Binding-site contacts:
Ligand atom NAA contacts residue ILE266 of chain 1.C at 4.1 Å.
Ligand atom NAB contacts residue LEU321 of chain 1.C at 4.1 Å.
Ligand atom NAA contacts residue ALA214 of chain 1.C at 3.9 Å.
Ligand atom CAJ contacts residue LEU193 of chain 1.C at 4.3 Å (hydrophobic).
Ligand atom NAB contacts residue MET267 of chain 1.C at 3.9 Å.
Ligand atom CAN contacts residue VAL201 of chain 1.C at 4.3 Å (hydrophobic).
Ligand atom CAL contacts residue MET267 of chain 1.C at 3.4 Å (hydrophobic).
Ligand atom CAQ contacts residue LEU193 of chain 1.C at 3.7 Å (hydrophobic).
Ligand atom CAM contacts residue LEU321 of chain 1.C at 3.9 Å (hydrophobic).
Ligand atom CAJ contacts residue ARG191 of chain 1.C at 4.3 Å.
Ligand atom CAO contacts residue LEU321 of chain 1.C at 4.2 Å (hydrophobic).
Ligand atom OAT contacts residue LEU193 of chain 1.C at 3.8 Å.
Ligand atom CAL contacts residue LEU193 of chain 1.C at 4.0 Å (hydrophobic).
Ligand atom NAB contacts residue ILE266 of chain 1.C at 3.9 Å.
Ligand atom CAO contacts residue VAL201 of chain 1.C at 4.2 Å (hydrophobic).
Ligand atom CAJ contacts residue MET267 of chain 1.C at 3.5 Å (hydrophobic).
Ligand atom OAS contacts residue ILE266 of chain 1.C at 4.3 Å.
Ligand atom CAM contacts residue THR265 of chain 1.C at 4.1 Å.
Ligand atom CAP contacts residue LEU193 of chain 1.C at 4.2 Å (hydrophobic).
Ligand atom NAA contacts residue MET267 of chain 1.C at 3.2 Å (h-bond).
Ligand atom CAI contacts residue LEU193 of chain 1.C at 3.9 Å (hydrophobic).
Ligand atom CAM contacts residue MET267 of chain 1.C at 4.0 Å (hydrophobic).
Ligand atom CAM contacts residue ALA214 of chain 1.C at 3.7 Å (hydrophobic).
Ligand atom CAH contacts residue MET267 of chain 1.C at 4.3 Å (hydrophobic).
Ligand atom CAR contacts residue LEU321 of chain 1.C at 3.9 Å (hydrophobic).
Ligand atom NAB contacts residue ALA214 of chain 1.C at 3.3 Å.
Ligand atom CAK contacts residue ARG191 of chain 1.C at 3.9 Å.
Ligand atom OAV contacts residue VAL201 of chain 1.C at 4.2 Å.
Ligand atom OAS contacts residue LEU193 of chain 1.C at 4.1 Å.
Ligand atom CAK contacts residue ASN268 of chain 1.C at 3.9 Å.
Ligand atom CAJ contacts residue ASN268 of chain 1.C at 3.7 Å.
Ligand atom NAB contacts residue THR265 of chain 1.C at 2.7 Å (h-bond).
Ligand atom OAU contacts residue LEU321 of chain 1.C at 4.1 Å.
Ligand atom OAU contacts residue MET264 of chain 1.C at 3.8 Å.
Ligand atom OAS contacts residue MET267 of chain 1.C at 2.7 Å (h-bond).
Ligand atom CAG contacts residue LEU193 of chain 1.C at 4.0 Å (hydrophobic).
Ligand atom OAS contacts residue ASN268 of chain 1.C at 4.2 Å.
Ligand atom CAN contacts residue LEU321 of chain 1.C at 3.7 Å (hydrophobic).
Ligand atom CAH contacts residue LEU193 of chain 1.C at 3.8 Å (hydrophobic).
Ligand atom CAI contacts residue MET267 of chain 1.C at 3.3 Å (hydrophobic).

This protein binds this small molecule.
Small molecule (SMILES): CC(C)c1ccc2oc3nc(N)c(C(=O)O)cc3c(=O)c2c1

Sequence of chain 1.C:
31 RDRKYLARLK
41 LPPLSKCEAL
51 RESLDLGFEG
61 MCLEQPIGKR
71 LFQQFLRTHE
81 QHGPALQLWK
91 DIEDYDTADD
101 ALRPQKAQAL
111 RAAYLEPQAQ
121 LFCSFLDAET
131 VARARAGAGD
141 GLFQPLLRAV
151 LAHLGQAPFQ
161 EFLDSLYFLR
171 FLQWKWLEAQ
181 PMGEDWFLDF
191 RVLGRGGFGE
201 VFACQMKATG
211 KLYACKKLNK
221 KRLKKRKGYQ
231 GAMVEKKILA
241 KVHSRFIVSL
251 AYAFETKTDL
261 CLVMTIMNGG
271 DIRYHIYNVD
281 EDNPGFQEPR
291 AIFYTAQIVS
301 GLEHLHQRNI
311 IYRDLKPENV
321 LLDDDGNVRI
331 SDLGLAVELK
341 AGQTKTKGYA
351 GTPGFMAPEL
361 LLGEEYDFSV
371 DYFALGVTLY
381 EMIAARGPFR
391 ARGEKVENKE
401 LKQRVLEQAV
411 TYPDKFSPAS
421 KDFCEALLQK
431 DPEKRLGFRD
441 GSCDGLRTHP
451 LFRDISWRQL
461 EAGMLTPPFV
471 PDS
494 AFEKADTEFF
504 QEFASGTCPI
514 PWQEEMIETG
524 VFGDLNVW